A protein and the small-molecule ligand that binds it are described below.
Small molecule (SMILES): CC(=O)N[C@H]1[C@H]([C@H](O)[C@H](O)CO)O[C@@](O[C@H]2[C@@H](O)[C@@H](CO)O[C@@H](O[C@H]3[C@H](O)[C@@H](O)[C@H](O)O[C@@H]3CO)[C@@H]2O)(C(=O)O)C[C@@H]1O

Binding-site contacts:
Ligand atom C10 contacts residue TYR72 of chain 39.D at 3.8 Å (hydrophobic).
Ligand atom O8 contacts residue ARG77 of chain 39.D at 3.6 Å.
Ligand atom O4 contacts residue VAL296 of chain 39.D at 4.0 Å.
Ligand atom C1 contacts residue TYR72 of chain 39.D at 3.8 Å (hydrophobic).
Ligand atom C4 contacts residue ARG77 of chain 39.D at 4.1 Å.
Ligand atom C2 contacts residue ARG77 of chain 39.D at 4.0 Å.
Ligand atom O8 contacts residue TYR72 of chain 39.D at 3.7 Å.
Ligand atom O4 contacts residue ARG77 of chain 39.D at 4.3 Å.
Ligand atom C4 contacts residue GLY78 of chain 39.D at 3.8 Å.
Ligand atom C5 contacts residue TYR72 of chain 39.D at 3.6 Å (hydrophobic).
Ligand atom O4 contacts residue THR291 of chain 39.D at 4.0 Å.
Ligand atom O10 contacts residue THR291 of chain 39.D at 3.8 Å.
Ligand atom O4 contacts residue ILE79 of chain 39.D at 4.2 Å.
Ligand atom C1 contacts residue ARG77 of chain 39.D at 3.4 Å.
Ligand atom C3 contacts residue GLY78 of chain 39.D at 4.0 Å.
Ligand atom O4 contacts residue TYR72 of chain 39.D at 3.9 Å.
Ligand atom C4 contacts residue VAL296 of chain 39.D at 4.2 Å (hydrophobic).
Ligand atom C4 contacts residue TYR72 of chain 39.D at 3.4 Å (hydrophobic).
Ligand atom C4 contacts residue HIS298 of chain 39.D at 3.7 Å.
Ligand atom N5 contacts residue TYR72 of chain 39.D at 3.0 Å (h-bond).
Ligand atom C3 contacts residue HIS298 of chain 39.D at 3.9 Å.
Ligand atom C11 contacts residue TYR72 of chain 39.D at 4.0 Å (hydrophobic).
Ligand atom O6 contacts residue ASN93 of chain 39.D at 3.4 Å (h-bond).
Ligand atom O3 contacts residue GLY78 of chain 39.D at 3.8 Å.
Ligand atom O1B contacts residue ARG77 of chain 39.D at 2.8 Å (salt-bridge).
Ligand atom C6 contacts residue ASN93 of chain 39.D at 3.2 Å.
Ligand atom O1A contacts residue GLY78 of chain 39.D at 4.1 Å.
Ligand atom O1A contacts residue TYR72 of chain 39.D at 3.3 Å.
Ligand atom C6 contacts residue TYR72 of chain 39.D at 3.8 Å (hydrophobic).
Ligand atom O4 contacts residue GLY78 of chain 39.D at 3.1 Å (h-bond).
Ligand atom O1A contacts residue ARG77 of chain 39.D at 2.8 Å (salt-bridge).
Ligand atom O3 contacts residue ARG77 of chain 39.D at 4.3 Å.
Ligand atom O3 contacts residue ASN80 of chain 39.D at 3.8 Å.
Ligand atom O1B contacts residue TYR72 of chain 39.D at 4.0 Å.
Ligand atom O4 contacts residue HIS298 of chain 39.D at 2.6 Å (h-bond).
Ligand atom C6 contacts residue THR94 of chain 39.D at 4.2 Å.
Ligand atom C3 contacts residue VAL296 of chain 39.D at 3.5 Å (hydrophobic).
Ligand atom O3 contacts residue VAL296 of chain 39.D at 4.3 Å.
Ligand atom C11 contacts residue ASP85 of chain 39.E at 3.6 Å.
Ligand atom C3 contacts residue ARG77 of chain 39.D at 3.4 Å.

Sequence of chain 39.E:
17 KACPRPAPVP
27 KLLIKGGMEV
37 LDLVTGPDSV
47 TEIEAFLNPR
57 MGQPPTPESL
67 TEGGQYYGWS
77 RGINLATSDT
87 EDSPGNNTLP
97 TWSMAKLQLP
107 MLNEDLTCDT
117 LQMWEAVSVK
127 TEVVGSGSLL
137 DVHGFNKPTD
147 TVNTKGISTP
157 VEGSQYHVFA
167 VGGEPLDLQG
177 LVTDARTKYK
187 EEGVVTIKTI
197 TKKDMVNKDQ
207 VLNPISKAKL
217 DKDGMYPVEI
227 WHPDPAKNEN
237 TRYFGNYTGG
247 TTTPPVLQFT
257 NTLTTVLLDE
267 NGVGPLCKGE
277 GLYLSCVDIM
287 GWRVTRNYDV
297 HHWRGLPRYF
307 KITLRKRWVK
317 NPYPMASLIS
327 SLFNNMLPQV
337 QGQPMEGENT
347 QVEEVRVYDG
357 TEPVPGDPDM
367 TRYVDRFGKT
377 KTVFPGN

Sequence of chain 39.D:
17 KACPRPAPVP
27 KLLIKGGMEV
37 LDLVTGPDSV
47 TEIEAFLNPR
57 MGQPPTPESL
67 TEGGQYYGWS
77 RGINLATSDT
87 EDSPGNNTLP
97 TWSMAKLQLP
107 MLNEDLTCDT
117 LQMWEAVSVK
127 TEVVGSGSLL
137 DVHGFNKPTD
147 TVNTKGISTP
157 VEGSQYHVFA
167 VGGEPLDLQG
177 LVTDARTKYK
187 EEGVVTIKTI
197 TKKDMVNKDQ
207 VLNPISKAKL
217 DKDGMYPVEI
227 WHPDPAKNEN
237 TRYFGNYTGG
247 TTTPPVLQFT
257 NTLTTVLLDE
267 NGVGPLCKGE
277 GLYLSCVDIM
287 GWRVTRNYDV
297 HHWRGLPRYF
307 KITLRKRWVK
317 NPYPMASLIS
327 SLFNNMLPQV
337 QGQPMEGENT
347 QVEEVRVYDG